Binding-site contacts:
Ligand atom C4 contacts residue ASN179 of chain 1.A at 4.2 Å.
Ligand atom C1 contacts residue THR181 of chain 1.A at 4.5 Å.
Ligand atom O4 contacts residue LYS303 of chain 1.A at 3.6 Å.
Ligand atom C6 contacts residue THR181 of chain 1.A at 4.0 Å.
Ligand atom C1 contacts residue ASN179 of chain 1.A at 1.4 Å.
Ligand atom N2 contacts residue ASN179 of chain 1.A at 2.8 Å (h-bond).
Ligand atom N2 contacts residue VAL307 of chain 1.A at 4.3 Å.
Ligand atom C5 contacts residue ASN179 of chain 1.A at 3.6 Å.
Ligand atom O6 contacts residue TYR198 of chain 1.A at 4.1 Å.
Ligand atom C6 contacts residue GLU200 of chain 1.A at 4.1 Å.
Ligand atom C1 contacts residue ASN305 of chain 1.A at 4.2 Å.
Ligand atom C3 contacts residue ASN179 of chain 1.A at 3.7 Å.
Ligand atom C8 contacts residue VAL307 of chain 1.A at 4.3 Å (hydrophobic).
Ligand atom C8 contacts residue ASN179 of chain 1.A at 4.5 Å.
Ligand atom O6 contacts residue GLU200 of chain 1.A at 3.2 Å (salt-bridge).
Ligand atom O5 contacts residue ASN179 of chain 1.A at 2.4 Å (h-bond).
Ligand atom C6 contacts residue TYR198 of chain 1.A at 3.9 Å (hydrophobic).
Ligand atom C5 contacts residue THR181 of chain 1.A at 4.0 Å.
Ligand atom C5 contacts residue GLU200 of chain 1.A at 4.3 Å.
Ligand atom O5 contacts residue GLU200 of chain 1.A at 3.4 Å (salt-bridge).
Ligand atom C1 contacts residue GLU200 of chain 1.A at 4.3 Å.
Ligand atom C2 contacts residue ASN179 of chain 1.A at 2.3 Å.
Ligand atom O7 contacts residue ASN179 of chain 1.A at 3.2 Å (h-bond).
Ligand atom O5 contacts residue THR181 of chain 1.A at 4.0 Å.
Ligand atom C7 contacts residue ASN179 of chain 1.A at 3.2 Å.

Sequence of chain 1.A:
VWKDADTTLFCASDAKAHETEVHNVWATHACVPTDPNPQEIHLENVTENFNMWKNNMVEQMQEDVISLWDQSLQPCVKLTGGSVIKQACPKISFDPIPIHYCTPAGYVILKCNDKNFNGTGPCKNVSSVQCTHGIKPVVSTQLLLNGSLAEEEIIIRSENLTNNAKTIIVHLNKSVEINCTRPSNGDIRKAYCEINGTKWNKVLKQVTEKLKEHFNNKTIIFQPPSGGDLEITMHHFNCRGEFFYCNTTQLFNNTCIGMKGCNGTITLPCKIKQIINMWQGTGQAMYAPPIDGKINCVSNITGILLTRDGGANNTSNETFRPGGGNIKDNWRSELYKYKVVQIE

A protein and the small-molecule ligand that binds it are described below.
Small molecule (SMILES): CC(=O)N[C@@H]1[C@@H](O)[C@H](O)[C@@H](CO)O[C@H]1O